Binding-site contacts:
Ligand atom C13 contacts residue ASN141 of chain 1.A at 3.7 Å.
Ligand atom C14 contacts residue ASP154 of chain 1.A at 3.3 Å.
Ligand atom N3 contacts residue GLU91 of chain 1.A at 3.7 Å.
Ligand atom C6 contacts residue VAL93 of chain 1.A at 3.4 Å (hydrophobic).
Ligand atom N5 contacts residue GLU99 of chain 1.A at 2.9 Å (salt-bridge).
Ligand atom C7 contacts residue ASN96 of chain 1.A at 3.7 Å.
Ligand atom C10 contacts residue TYR92 of chain 1.A at 3.5 Å (hydrophobic).
Ligand atom O2 contacts residue VAL20 of chain 1.A at 3.2 Å.
Ligand atom F1 contacts residue ASN141 of chain 1.A at 3.4 Å.
Ligand atom C7 contacts residue VAL93 of chain 1.A at 3.5 Å (hydrophobic).
Ligand atom C14 contacts residue TYR25 of chain 1.A at 3.5 Å (hydrophobic).
Ligand atom C10 contacts residue GLU94 of chain 1.A at 3.5 Å.
Ligand atom N2 contacts residue ALA41 of chain 1.A at 3.6 Å.
Ligand atom C8 contacts residue GLU94 of chain 1.A at 3.4 Å.
Ligand atom C10 contacts residue VAL93 of chain 1.A at 3.4 Å (hydrophobic).
Ligand atom C16 contacts residue VAL28 of chain 1.A at 3.8 Å (hydrophobic).
Ligand atom F2 contacts residue ASP154 of chain 1.A at 2.6 Å.
Ligand atom C7 contacts residue GLU94 of chain 1.A at 3.6 Å.
Ligand atom F2 contacts residue LYS43 of chain 1.A at 3.4 Å.
Ligand atom C5 contacts residue VAL20 of chain 1.A at 3.6 Å (hydrophobic).
Ligand atom C12 contacts residue CYS153 of chain 1.A at 3.7 Å (hydrophobic).
Ligand atom C10 contacts residue VAL20 of chain 1.A at 3.6 Å (hydrophobic).
Ligand atom C3 contacts residue ALA41 of chain 1.A at 3.7 Å (hydrophobic).
Ligand atom N2 contacts residue GLU91 of chain 1.A at 2.7 Å (salt-bridge).
Ligand atom C5 contacts residue LEU143 of chain 1.A at 3.6 Å (hydrophobic).
Ligand atom N3 contacts residue VAL93 of chain 1.A at 3.3 Å (h-bond).
Ligand atom C8 contacts residue LYS95 of chain 1.A at 3.6 Å.
Ligand atom N2 contacts residue VAL93 of chain 1.A at 3.7 Å.
Ligand atom F1 contacts residue TYR25 of chain 1.A at 3.6 Å.
Ligand atom N5 contacts residue GLU94 of chain 1.A at 2.6 Å (salt-bridge).
Ligand atom F1 contacts residue GLU140 of chain 1.A at 3.3 Å.
Ligand atom C7 contacts residue LYS95 of chain 1.A at 3.4 Å.
Ligand atom C9 contacts residue GLU94 of chain 1.A at 3.4 Å.
Ligand atom C8 contacts residue ASN96 of chain 1.A at 3.5 Å.
Ligand atom C6 contacts residue VAL20 of chain 1.A at 3.6 Å (hydrophobic).
Ligand atom N4 contacts residue VAL93 of chain 1.A at 2.9 Å (h-bond).
Ligand atom F2 contacts residue TYR25 of chain 1.A at 3.4 Å.
Ligand atom C15 contacts residue ASP154 of chain 1.A at 3.3 Å.
Ligand atom C8 contacts residue GLU99 of chain 1.A at 3.2 Å.
Ligand atom C3 contacts residue GLU91 of chain 1.A at 3.5 Å.

Sequence of chain 1.A:
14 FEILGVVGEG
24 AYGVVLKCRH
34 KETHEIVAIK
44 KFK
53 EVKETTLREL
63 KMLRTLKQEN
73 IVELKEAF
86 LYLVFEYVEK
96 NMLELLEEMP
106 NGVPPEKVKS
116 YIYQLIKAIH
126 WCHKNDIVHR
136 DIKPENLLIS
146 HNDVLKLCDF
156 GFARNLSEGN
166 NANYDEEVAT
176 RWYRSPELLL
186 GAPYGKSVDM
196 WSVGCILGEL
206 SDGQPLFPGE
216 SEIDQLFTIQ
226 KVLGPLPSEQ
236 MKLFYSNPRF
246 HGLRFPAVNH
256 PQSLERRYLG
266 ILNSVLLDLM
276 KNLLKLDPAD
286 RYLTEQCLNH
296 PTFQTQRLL

This protein binds this small molecule.
Small molecule (SMILES): O=C(Nc1c[nH]nc1C(=O)NC1CCNCC1)c1cc(F)cc(F)c1